This protein binds this small molecule.
Small molecule (SMILES): CN[C@@H]1C[C@H]2O[C@@](C)([C@@H]1OC)n1c3ccccc3c3c4c(c5c6ccccc6n2c5c31)C(=O)NC4

Sequence of chain 1.B:
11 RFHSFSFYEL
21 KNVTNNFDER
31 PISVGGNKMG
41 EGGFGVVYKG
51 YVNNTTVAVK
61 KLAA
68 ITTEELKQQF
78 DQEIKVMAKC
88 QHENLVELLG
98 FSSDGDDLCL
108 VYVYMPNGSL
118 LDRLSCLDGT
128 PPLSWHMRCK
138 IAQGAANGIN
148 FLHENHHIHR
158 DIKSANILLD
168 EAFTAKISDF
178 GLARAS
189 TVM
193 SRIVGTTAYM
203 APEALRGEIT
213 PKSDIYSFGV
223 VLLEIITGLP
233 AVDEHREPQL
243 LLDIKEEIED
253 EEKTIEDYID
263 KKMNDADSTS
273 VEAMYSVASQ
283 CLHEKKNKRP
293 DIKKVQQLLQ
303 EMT

Binding-site contacts:
Ligand atom C4 contacts residue MET112 of chain 1.B at 3.7 Å (hydrophobic).
Ligand atom C9 contacts residue VAL110 of chain 1.B at 3.8 Å (hydrophobic).
Ligand atom C28 contacts residue ALA162 of chain 1.B at 3.6 Å (hydrophobic).
Ligand atom C26 contacts residue GLU41 of chain 1.B at 3.5 Å.
Ligand atom C15 contacts residue ASP176 of chain 1.B at 3.8 Å.
Ligand atom C15 contacts residue LYS60 of chain 1.B at 3.4 Å.
Ligand atom C9 contacts residue TYR109 of chain 1.B at 3.6 Å (hydrophobic).
Ligand atom C3 contacts residue MET39 of chain 1.B at 3.5 Å (hydrophobic).
Ligand atom C8 contacts residue ALA58 of chain 1.B at 3.5 Å (hydrophobic).
Ligand atom C26 contacts residue GLY42 of chain 1.B at 3.6 Å.
Ligand atom C14 contacts residue LYS60 of chain 1.B at 3.7 Å.
Ligand atom C9 contacts residue LEU165 of chain 1.B at 3.8 Å (hydrophobic).
Ligand atom C9 contacts residue ALA58 of chain 1.B at 3.8 Å (hydrophobic).
Ligand atom O5 contacts residue TYR111 of chain 1.B at 3.6 Å.
Ligand atom C8 contacts residue MET112 of chain 1.B at 3.8 Å (hydrophobic).
Ligand atom N2 contacts residue VAL47 of chain 1.B at 3.6 Å.
Ligand atom N1 contacts residue ALA58 of chain 1.B at 3.5 Å.
Ligand atom N4 contacts residue ALA162 of chain 1.B at 3.0 Å (h-bond).
Ligand atom C6 contacts residue LEU165 of chain 1.B at 3.8 Å (hydrophobic).
Ligand atom C2 contacts residue GLY115 of chain 1.B at 3.8 Å.
Ligand atom C8 contacts residue LEU165 of chain 1.B at 3.8 Å (hydrophobic).
Ligand atom C8 contacts residue VAL110 of chain 1.B at 3.7 Å (hydrophobic).
Ligand atom C17 contacts residue VAL47 of chain 1.B at 3.7 Å (hydrophobic).
Ligand atom C3 contacts residue GLY115 of chain 1.B at 3.6 Å.
Ligand atom O5 contacts residue VAL110 of chain 1.B at 3.8 Å.
Ligand atom C26 contacts residue VAL47 of chain 1.B at 3.6 Å (hydrophobic).
Ligand atom C27 contacts residue ALA162 of chain 1.B at 3.5 Å (hydrophobic).
Ligand atom C13 contacts residue TYR109 of chain 1.B at 3.4 Å (hydrophobic).
Ligand atom C27 contacts residue ASN163 of chain 1.B at 3.7 Å.
Ligand atom C14 contacts residue TYR109 of chain 1.B at 3.3 Å (hydrophobic).
Ligand atom C11 contacts residue LEU165 of chain 1.B at 3.8 Å (hydrophobic).
Ligand atom C27 contacts residue SER175 of chain 1.B at 3.0 Å.
Ligand atom N1 contacts residue VAL110 of chain 1.B at 2.8 Å (h-bond).
Ligand atom C10 contacts residue LEU165 of chain 1.B at 3.4 Å (hydrophobic).
Ligand atom O5 contacts residue MET112 of chain 1.B at 2.8 Å (h-bond).
Ligand atom C4 contacts residue MET39 of chain 1.B at 3.6 Å (hydrophobic).
Ligand atom C1 contacts residue MET39 of chain 1.B at 3.7 Å (hydrophobic).
Ligand atom C7 contacts residue LEU165 of chain 1.B at 3.4 Å (hydrophobic).
Ligand atom O6 contacts residue ALA162 of chain 1.B at 3.4 Å (h-bond).
Ligand atom C3 contacts residue MET112 of chain 1.B at 3.9 Å (hydrophobic).